Sequence of chain 21.H:
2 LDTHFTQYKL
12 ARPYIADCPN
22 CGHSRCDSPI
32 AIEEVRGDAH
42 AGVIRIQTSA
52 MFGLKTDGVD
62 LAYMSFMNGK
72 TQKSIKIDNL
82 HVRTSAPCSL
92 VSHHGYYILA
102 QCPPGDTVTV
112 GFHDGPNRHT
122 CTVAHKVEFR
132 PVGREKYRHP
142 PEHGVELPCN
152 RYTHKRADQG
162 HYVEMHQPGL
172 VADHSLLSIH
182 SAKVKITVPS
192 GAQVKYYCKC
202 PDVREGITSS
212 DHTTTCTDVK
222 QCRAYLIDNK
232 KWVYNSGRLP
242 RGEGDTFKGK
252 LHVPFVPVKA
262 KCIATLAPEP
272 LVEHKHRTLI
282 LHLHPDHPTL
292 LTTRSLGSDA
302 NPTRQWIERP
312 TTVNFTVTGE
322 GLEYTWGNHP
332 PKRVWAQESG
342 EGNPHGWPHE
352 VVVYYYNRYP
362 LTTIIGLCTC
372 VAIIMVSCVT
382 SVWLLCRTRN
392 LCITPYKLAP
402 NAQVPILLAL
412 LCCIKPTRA

Sequence of chain 21.D:
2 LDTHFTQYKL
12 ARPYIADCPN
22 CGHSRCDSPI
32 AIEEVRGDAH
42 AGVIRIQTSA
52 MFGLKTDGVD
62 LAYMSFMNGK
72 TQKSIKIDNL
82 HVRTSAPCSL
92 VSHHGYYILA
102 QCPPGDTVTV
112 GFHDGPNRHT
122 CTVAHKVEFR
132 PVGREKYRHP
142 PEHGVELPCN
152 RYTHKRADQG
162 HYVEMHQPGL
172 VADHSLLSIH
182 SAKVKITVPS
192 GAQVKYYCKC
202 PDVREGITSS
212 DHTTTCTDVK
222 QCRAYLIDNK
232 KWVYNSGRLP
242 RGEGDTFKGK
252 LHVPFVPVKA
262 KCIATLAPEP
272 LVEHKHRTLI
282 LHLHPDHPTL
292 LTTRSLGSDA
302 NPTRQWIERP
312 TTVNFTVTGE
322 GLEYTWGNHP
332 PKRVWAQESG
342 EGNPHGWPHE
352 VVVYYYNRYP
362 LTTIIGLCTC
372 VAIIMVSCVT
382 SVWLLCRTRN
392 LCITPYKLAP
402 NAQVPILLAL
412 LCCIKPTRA

Sequence of chain 21.F:
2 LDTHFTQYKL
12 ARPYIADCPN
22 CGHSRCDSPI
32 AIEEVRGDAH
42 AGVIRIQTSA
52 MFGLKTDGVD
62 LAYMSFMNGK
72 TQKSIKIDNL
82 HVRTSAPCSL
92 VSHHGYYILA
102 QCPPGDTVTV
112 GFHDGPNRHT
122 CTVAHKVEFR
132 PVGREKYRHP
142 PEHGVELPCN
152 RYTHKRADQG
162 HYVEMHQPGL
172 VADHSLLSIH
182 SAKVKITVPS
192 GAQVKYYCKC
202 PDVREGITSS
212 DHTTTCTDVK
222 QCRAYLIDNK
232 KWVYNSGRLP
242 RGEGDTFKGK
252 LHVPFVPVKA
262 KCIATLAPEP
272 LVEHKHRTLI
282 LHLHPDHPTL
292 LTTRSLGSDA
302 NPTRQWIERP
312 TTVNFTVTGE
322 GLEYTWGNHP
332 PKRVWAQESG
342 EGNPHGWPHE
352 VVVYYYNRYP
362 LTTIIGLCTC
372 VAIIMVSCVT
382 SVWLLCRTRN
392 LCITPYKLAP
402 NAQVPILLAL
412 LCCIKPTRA

Binding-site contacts:
Ligand atom OBH contacts residue HIS114 of chain 21.F at 3.1 Å (h-bond).
Ligand atom N2 contacts residue HIS114 of chain 21.H at 4.1 Å.
Ligand atom SBB contacts residue HIS114 of chain 21.D at 4.2 Å.
Ligand atom SBG contacts residue HIS82 of chain 21.F at 4.0 Å.
Ligand atom C6 contacts residue ASN80 of chain 21.D at 3.8 Å.
Ligand atom SBB contacts residue HIS82 of chain 21.F at 3.5 Å (h-bond).
Ligand atom C5 contacts residue HIS82 of chain 21.H at 4.0 Å.
Ligand atom SAG contacts residue HIS114 of chain 21.H at 4.1 Å.
Ligand atom SAG contacts residue ASN80 of chain 21.D at 4.3 Å.
Ligand atom OBI contacts residue HIS82 of chain 21.F at 2.9 Å.
Ligand atom OAB contacts residue ARG119 of chain 21.H at 3.5 Å.
Ligand atom OAH contacts residue HIS82 of chain 21.D at 3.1 Å (h-bond).
Ligand atom OBC contacts residue HIS114 of chain 21.D at 4.1 Å.
Ligand atom O2 contacts residue HIS82 of chain 21.F at 4.0 Å.
Ligand atom OAB contacts residue HIS114 of chain 21.H at 3.3 Å.
Ligand atom OAH contacts residue ASN80 of chain 21.D at 3.2 Å (h-bond).
Ligand atom O1 contacts residue HIS82 of chain 21.H at 3.6 Å.
Ligand atom OBA contacts residue HIS82 of chain 21.D at 4.3 Å.
Ligand atom C1 contacts residue HIS114 of chain 21.H at 3.5 Å.
Ligand atom OBA contacts residue HIS114 of chain 21.D at 3.0 Å (h-bond).
Ligand atom C1 contacts residue HIS82 of chain 21.H at 3.7 Å.
Ligand atom OBE contacts residue HIS82 of chain 21.F at 2.9 Å (h-bond).
Ligand atom O4 contacts residue HIS114 of chain 21.D at 3.6 Å.
Ligand atom O3 contacts residue HIS82 of chain 21.D at 3.9 Å.
Ligand atom O3 contacts residue HIS114 of chain 21.D at 3.3 Å (h-bond).
Ligand atom OBF contacts residue HIS82 of chain 21.F at 3.9 Å.
Ligand atom C4 contacts residue ASN80 of chain 21.D at 4.0 Å.
Ligand atom C3 contacts residue HIS82 of chain 21.D at 4.3 Å.
Ligand atom OBC contacts residue HIS82 of chain 21.F at 3.2 Å (h-bond).
Ligand atom O6B contacts residue ASN80 of chain 21.D at 3.0 Å (h-bond).
Ligand atom OBF contacts residue HIS114 of chain 21.F at 3.9 Å.
Ligand atom SBG contacts residue HIS114 of chain 21.F at 3.5 Å (h-bond).
Ligand atom C2 contacts residue HIS82 of chain 21.D at 4.2 Å.
Ligand atom O5 contacts residue HIS82 of chain 21.H at 3.2 Å (h-bond).
Ligand atom OBI contacts residue HIS114 of chain 21.F at 3.0 Å (h-bond).
Ligand atom SAG contacts residue HIS82 of chain 21.D at 3.7 Å.
Ligand atom O1 contacts residue HIS114 of chain 21.H at 2.8 Å (h-bond).
Ligand atom O4 contacts residue ASN80 of chain 21.D at 3.1 Å (h-bond).
Ligand atom OAF contacts residue HIS114 of chain 21.H at 4.1 Å.
Ligand atom OAF contacts residue HIS82 of chain 21.D at 3.2 Å (h-bond).

The small molecule below binds the protein below.
Small molecule (SMILES): O=C(O)[C@@H]1O[C@H](O[C@H]2[C@@H](OS(=O)(=O)O)O[C@@H](O)[C@H](NS(=O)(=O)O)[C@H]2O)[C@@H](OS(=O)(=O)O)[C@H](O)[C@@H]1O